Binding-site contacts:
Ligand atom P12 contacts residue TYR450 of chain 1.B at 3.8 Å.
Ligand atom C25 contacts residue VAL335 of chain 1.B at 3.3 Å (hydrophobic).
Ligand atom O14 contacts residue TYR450 of chain 1.B at 4.0 Å.
Ligand atom C10 contacts residue ASN332 of chain 1.B at 3.4 Å.
Ligand atom O13 contacts residue ARG386 of chain 1.B at 1.6 Å (salt-bridge).
Ligand atom C16 contacts residue PHE383 of chain 1.B at 3.6 Å (hydrophobic).
Ligand atom O06 contacts residue ASN332 of chain 1.B at 2.1 Å (h-bond).
Ligand atom O22 contacts residue TYR336 of chain 1.B at 3.9 Å.
Ligand atom C25 contacts residue TYR339 of chain 1.B at 4.1 Å (hydrophobic).
Ligand atom O07 contacts residue ASN332 of chain 1.B at 3.7 Å.
Ligand atom O15 contacts residue PHE383 of chain 1.B at 3.2 Å.
Ligand atom O24 contacts residue TYR382 of chain 1.B at 4.0 Å.
Ligand atom O11 contacts residue TYR450 of chain 1.B at 2.9 Å (h-bond).
Ligand atom C16 contacts residue ARG386 of chain 1.B at 3.8 Å.
Ligand atom O14 contacts residue ARG386 of chain 1.B at 3.0 Å (salt-bridge).
Ligand atom C17 contacts residue ARG386 of chain 1.B at 3.5 Å.
Ligand atom O11 contacts residue ASN332 of chain 1.B at 3.8 Å.
Ligand atom C20 contacts residue GLU408 of chain 1.B at 3.7 Å.
Ligand atom O11 contacts residue ARG386 of chain 1.B at 3.9 Å.
Ligand atom N18 contacts residue GLU408 of chain 1.B at 3.4 Å (salt-bridge).
Ligand atom O24 contacts residue PHE383 of chain 1.B at 2.5 Å.
Ligand atom C08 contacts residue VAL335 of chain 1.B at 4.1 Å (hydrophobic).
Ligand atom C21 contacts residue GLU408 of chain 1.B at 2.3 Å.
Ligand atom C20 contacts residue TYR449 of chain 1.B at 3.0 Å (hydrophobic).
Ligand atom O15 contacts residue TYR450 of chain 1.B at 4.0 Å.
Ligand atom C10 contacts residue TYR450 of chain 1.B at 3.9 Å (hydrophobic).
Ligand atom O22 contacts residue ASN332 of chain 1.B at 4.0 Å.
Ligand atom C27 contacts residue VAL335 of chain 1.B at 4.1 Å (hydrophobic).
Ligand atom C05 contacts residue ASN332 of chain 1.B at 3.2 Å.
Ligand atom O13 contacts residue TYR382 of chain 1.B at 3.5 Å (h-bond).
Ligand atom O22 contacts residue PHE383 of chain 1.B at 4.0 Å.
Ligand atom O24 contacts residue TYR336 of chain 1.B at 4.0 Å.
Ligand atom C23 contacts residue TYR336 of chain 1.B at 4.1 Å (hydrophobic).
Ligand atom C19 contacts residue PHE411 of chain 1.B at 2.9 Å (hydrophobic).
Ligand atom P12 contacts residue ARG386 of chain 1.B at 2.5 Å.
Ligand atom C16 contacts residue TYR450 of chain 1.B at 3.8 Å (hydrophobic).
Ligand atom C23 contacts residue PHE383 of chain 1.B at 3.5 Å (hydrophobic).
Ligand atom C19 contacts residue GLU408 of chain 1.B at 3.6 Å.
Ligand atom O07 contacts residue TYR382 of chain 1.B at 3.8 Å.
Ligand atom O15 contacts residue ARG386 of chain 1.B at 2.9 Å (salt-bridge).

Sequence of chain 1.B:
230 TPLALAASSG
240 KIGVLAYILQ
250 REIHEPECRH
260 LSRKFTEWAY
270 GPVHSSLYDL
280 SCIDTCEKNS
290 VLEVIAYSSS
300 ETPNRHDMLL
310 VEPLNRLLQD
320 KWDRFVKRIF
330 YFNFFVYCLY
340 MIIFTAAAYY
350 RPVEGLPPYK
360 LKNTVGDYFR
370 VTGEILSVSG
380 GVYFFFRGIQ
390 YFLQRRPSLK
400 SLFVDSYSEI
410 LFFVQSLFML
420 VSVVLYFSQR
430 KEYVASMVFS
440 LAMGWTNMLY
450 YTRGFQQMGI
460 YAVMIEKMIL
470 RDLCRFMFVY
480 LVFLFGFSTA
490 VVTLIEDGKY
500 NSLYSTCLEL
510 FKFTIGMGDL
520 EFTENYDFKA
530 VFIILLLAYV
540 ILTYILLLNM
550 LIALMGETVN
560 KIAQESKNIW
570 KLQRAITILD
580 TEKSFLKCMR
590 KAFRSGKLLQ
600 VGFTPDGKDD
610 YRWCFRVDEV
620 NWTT

This small molecule binds to this protein.
Small molecule (SMILES): CCCCCC(=O)O[C@@H](COC(=O)CCCC)COP(=O)(O)OCC[N+](C)(C)C